Sequence of chain 3.A:
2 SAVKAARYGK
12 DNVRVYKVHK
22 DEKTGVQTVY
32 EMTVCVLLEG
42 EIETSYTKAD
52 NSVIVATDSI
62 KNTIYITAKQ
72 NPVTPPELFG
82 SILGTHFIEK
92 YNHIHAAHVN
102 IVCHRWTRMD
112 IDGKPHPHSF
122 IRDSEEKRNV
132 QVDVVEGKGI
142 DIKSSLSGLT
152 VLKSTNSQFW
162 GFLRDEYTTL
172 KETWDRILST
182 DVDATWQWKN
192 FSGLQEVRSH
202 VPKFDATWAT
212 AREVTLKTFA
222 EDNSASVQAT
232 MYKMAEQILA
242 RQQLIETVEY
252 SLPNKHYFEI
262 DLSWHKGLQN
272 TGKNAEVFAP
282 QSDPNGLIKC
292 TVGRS

Binding-site contacts:
Ligand atom C4 contacts residue ZN1 of chain 3.F at 3.0 Å.
Ligand atom C4 contacts residue LEU38 of chain 3.A at 3.9 Å (hydrophobic).
Ligand atom C2 contacts residue ZN1 of chain 3.G at 2.9 Å.
Ligand atom O2 contacts residue AZA1 of chain 3.D at 4.0 Å.
Ligand atom N9 contacts residue ZN1 of chain 3.G at 3.5 Å.
Ligand atom C4 contacts residue AZA1 of chain 3.D at 3.6 Å.
Ligand atom O6 contacts residue SER252 of chain 4.A at 3.5 Å.
Ligand atom O2 contacts residue ASP12 of chain 3.A at 2.9 Å (salt-bridge).
Ligand atom N1 contacts residue SER252 of chain 4.A at 4.0 Å.
Ligand atom N9 contacts residue LEU38 of chain 3.A at 3.5 Å.
Ligand atom C4 contacts residue LEU288 of chain 4.A at 3.9 Å (hydrophobic).
Ligand atom N9 contacts residue AZA1 of chain 3.D at 3.2 Å (h-bond).
Ligand atom N7 contacts residue LEU38 of chain 3.A at 3.8 Å.
Ligand atom N3 contacts residue ASP12 of chain 3.A at 3.9 Å.
Ligand atom C6 contacts residue SER252 of chain 4.A at 4.1 Å.
Ligand atom O2 contacts residue ZN1 of chain 3.G at 3.0 Å.
Ligand atom N8 contacts residue AZA1 of chain 3.D at 4.1 Å.
Ligand atom O2 contacts residue LEU288 of chain 4.A at 3.5 Å.
Ligand atom C2 contacts residue ASP12 of chain 3.A at 3.7 Å.
Ligand atom C5 contacts residue ZN1 of chain 3.F at 4.1 Å.
Ligand atom C5 contacts residue LYS290 of chain 4.A at 3.2 Å.
Ligand atom N8 contacts residue ARG8 of chain 3.A at 3.8 Å.
Ligand atom C5 contacts residue LEU38 of chain 3.A at 4.1 Å (hydrophobic).
Ligand atom C6 contacts residue LYS290 of chain 4.A at 2.7 Å.
Ligand atom N7 contacts residue LYS290 of chain 4.A at 3.6 Å.
Ligand atom N8 contacts residue LEU38 of chain 3.A at 3.4 Å.
Ligand atom N3 contacts residue ZN1 of chain 3.F at 3.4 Å.
Ligand atom C2 contacts residue LEU288 of chain 4.A at 3.2 Å (hydrophobic).
Ligand atom N1 contacts residue LEU288 of chain 4.A at 3.5 Å.
Ligand atom N7 contacts residue ZN1 of chain 3.F at 4.1 Å.
Ligand atom C4 contacts residue ZN1 of chain 3.G at 3.0 Å.
Ligand atom N8 contacts residue ZN1 of chain 3.F at 3.0 Å.
Ligand atom O6 contacts residue LYS290 of chain 4.A at 2.1 Å (salt-bridge).
Ligand atom N3 contacts residue AZA1 of chain 3.D at 3.2 Å (h-bond).
Ligand atom N1 contacts residue LYS290 of chain 4.A at 3.3 Å (salt-bridge).
Ligand atom N3 contacts residue LEU288 of chain 4.A at 3.4 Å.
Ligand atom C2 contacts residue AZA1 of chain 3.D at 4.0 Å.
Ligand atom C6 contacts residue LEU288 of chain 4.A at 4.0 Å (hydrophobic).
Ligand atom N3 contacts residue ZN1 of chain 3.G at 2.0 Å.
Ligand atom N9 contacts residue ZN1 of chain 3.F at 2.0 Å.

This protein binds this small molecule.
Small molecule (SMILES): O=c1[nH]c(=O)c2nn[nH]c2[nH]1

Sequence of chain 4.A:
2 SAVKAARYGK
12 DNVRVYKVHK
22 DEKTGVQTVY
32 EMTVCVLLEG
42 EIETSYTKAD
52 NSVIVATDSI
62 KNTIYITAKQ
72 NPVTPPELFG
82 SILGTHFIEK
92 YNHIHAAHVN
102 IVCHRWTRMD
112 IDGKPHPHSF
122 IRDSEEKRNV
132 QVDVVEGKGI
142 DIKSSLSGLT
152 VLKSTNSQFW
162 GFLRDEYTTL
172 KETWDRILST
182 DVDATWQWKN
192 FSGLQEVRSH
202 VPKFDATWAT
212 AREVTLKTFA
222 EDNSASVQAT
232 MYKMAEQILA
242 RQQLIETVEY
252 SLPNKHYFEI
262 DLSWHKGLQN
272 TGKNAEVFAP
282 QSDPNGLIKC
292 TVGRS